Sequence of chain 1.A:
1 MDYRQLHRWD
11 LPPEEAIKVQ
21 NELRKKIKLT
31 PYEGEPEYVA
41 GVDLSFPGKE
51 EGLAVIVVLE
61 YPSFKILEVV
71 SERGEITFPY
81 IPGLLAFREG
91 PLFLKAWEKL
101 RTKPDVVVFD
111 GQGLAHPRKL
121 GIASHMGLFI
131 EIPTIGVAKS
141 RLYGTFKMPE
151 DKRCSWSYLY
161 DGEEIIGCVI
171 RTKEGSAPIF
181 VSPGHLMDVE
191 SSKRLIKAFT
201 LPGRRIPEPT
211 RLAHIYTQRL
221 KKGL

Binding-site contacts:
Ligand atom O3' contacts residue MG1 of chain 1.G at 2.1 Å.
Ligand atom C5' contacts residue ASP110 of chain 1.A at 3.2 Å.
Ligand atom C4' contacts residue ASP110 of chain 1.A at 3.5 Å.
Ligand atom C6 contacts residue TYR80 of chain 1.A at 3.2 Å (hydrophobic).
Ligand atom C2 contacts residue GLN112 of chain 1.A at 3.0 Å.
Ligand atom N6 contacts residue LEU85 of chain 1.A at 3.3 Å (h-bond).
Ligand atom C4' contacts residue SER140 of chain 1.A at 3.4 Å.
Ligand atom OP1 contacts residue ARG141 of chain 1.A at 3.5 Å (salt-bridge).
Ligand atom O3' contacts residue LEU142 of chain 1.A at 3.5 Å.
Ligand atom N6 contacts residue LEU84 of chain 1.A at 3.4 Å (h-bond).
Ligand atom C5' contacts residue SER140 of chain 1.A at 3.5 Å.
Ligand atom N6 contacts residue HIS116 of chain 1.A at 3.5 Å.
Ligand atom N3 contacts residue GLN112 of chain 1.A at 2.9 Å (h-bond).
Ligand atom C5' contacts residue ARG141 of chain 1.A at 3.0 Å.
Ligand atom OP2 contacts residue TYR80 of chain 1.A at 2.5 Å (h-bond).
Ligand atom N1 contacts residue GLY121 of chain 1.A at 3.4 Å.
Ligand atom C6 contacts residue DA1 of chain 1.D at 3.4 Å.
Ligand atom OP1 contacts residue LYS139 of chain 1.A at 2.6 Å (salt-bridge).
Ligand atom N1 contacts residue ILE122 of chain 1.A at 3.2 Å (h-bond).
Ligand atom OP2 contacts residue SER140 of chain 1.A at 2.8 Å (h-bond).
Ligand atom C5 contacts residue DA1 of chain 1.D at 3.6 Å.
Ligand atom N6 contacts residue GLY83 of chain 1.A at 3.0 Å.
Ligand atom N1 contacts residue TYR80 of chain 1.A at 3.2 Å.
Ligand atom O3' contacts residue SER140 of chain 1.A at 3.4 Å (h-bond).
Ligand atom C8 contacts residue TYR80 of chain 1.A at 3.5 Å (hydrophobic).
Ligand atom N7 contacts residue TYR80 of chain 1.A at 3.5 Å (h-bond).
Ligand atom O3' contacts residue ASP110 of chain 1.A at 3.1 Å (salt-bridge).
Ligand atom N1 contacts residue DA1 of chain 1.D at 3.4 Å.
Ligand atom C2' contacts residue DA1 of chain 1.D at 3.5 Å.
Ligand atom C5 contacts residue TYR80 of chain 1.A at 3.3 Å (hydrophobic).
Ligand atom C2 contacts residue TYR80 of chain 1.A at 3.4 Å (hydrophobic).
Ligand atom N7 contacts residue GLY83 of chain 1.A at 3.0 Å (h-bond).
Ligand atom C3' contacts residue MG1 of chain 1.G at 3.1 Å.
Ligand atom N3 contacts residue TYR80 of chain 1.A at 3.6 Å.
Ligand atom N2 contacts residue TYR80 of chain 1.A at 3.5 Å.
Ligand atom O3' contacts residue GLU89 of chain 1.A at 3.4 Å (salt-bridge).
Ligand atom C3' contacts residue SER140 of chain 1.A at 3.4 Å.
Ligand atom P contacts residue SER140 of chain 1.A at 3.6 Å.
Ligand atom O4' contacts residue LEU142 of chain 1.A at 3.6 Å.
Ligand atom O6 contacts residue DA1 of chain 1.D at 3.3 Å (h-bond).

This protein binds this small molecule.
Small molecule (SMILES): Nc1ccn([C@H]2C[C@H](O[P](=O)(O)OC[C@H]3O[C@@H](n4cnc5c(=O)nc(N)[nH]c54)C[C@@H]3O[P](=O)(O)OC[C@H]3O[C@@H](n4cnc5c(N)ncnc54)C[C@@H]3O[P](=O)(O)OC[C@H]3O[C@@H](n4ccc(N)nc4=O)C[C@@H]3O[P](=O)(O)OC[C@H]3O[C@@H](n4cnc5c(N)ncnc54)C[C@@H]3O[P](=O)(O)OC[C@H]3O[C@@H](n4cnc5c(=O)nc(N)[nH]c54)C[C@@H]3O)[C@@H](CO)O2)c(=O)n1